A protein and the small-molecule ligand that binds it are described below.
Small molecule (SMILES): CC(=O)N[C@H]1[C@H](O[C@H]2[C@H](O)[C@@H](NC(C)=O)CO[C@@H]2CO)O[C@H](CO)[C@@H](O)[C@@H]1O

Binding-site contacts:
Ligand atom C5 contacts residue SER331 of chain 1.B at 4.5 Å.
Ligand atom O5 contacts residue ASN329 of chain 1.B at 2.4 Å (h-bond).
Ligand atom C4 contacts residue ASN329 of chain 1.B at 4.2 Å.
Ligand atom C7 contacts residue GLN332 of chain 1.B at 3.6 Å.
Ligand atom C8 contacts residue GLN332 of chain 1.B at 4.0 Å.
Ligand atom C8 contacts residue VAL351 of chain 1.B at 4.2 Å (hydrophobic).
Ligand atom C2 contacts residue ASP353 of chain 1.B at 3.7 Å.
Ligand atom O7 contacts residue ASN329 of chain 1.B at 3.7 Å.
Ligand atom C7 contacts residue ASP353 of chain 1.B at 3.7 Å.
Ligand atom C3 contacts residue ASN329 of chain 1.B at 3.8 Å.
Ligand atom C6 contacts residue GLN308 of chain 1.B at 3.8 Å.
Ligand atom C1 contacts residue ASN329 of chain 1.B at 1.4 Å.
Ligand atom N2 contacts residue ASN329 of chain 1.B at 2.9 Å (h-bond).
Ligand atom O7 contacts residue LYS327 of chain 1.B at 3.0 Å (salt-bridge).
Ligand atom O5 contacts residue ALA307 of chain 1.B at 3.6 Å.
Ligand atom O7 contacts residue GLN332 of chain 1.B at 2.8 Å (h-bond).
Ligand atom O6 contacts residue ALA307 of chain 1.B at 4.0 Å.
Ligand atom C1 contacts residue ALA307 of chain 1.B at 4.3 Å (hydrophobic).
Ligand atom C5 contacts residue ALA307 of chain 1.B at 4.2 Å (hydrophobic).
Ligand atom N2 contacts residue ASP353 of chain 1.B at 2.8 Å (salt-bridge).
Ligand atom C7 contacts residue GLN308 of chain 1.B at 4.5 Å.
Ligand atom C6 contacts residue ALA307 of chain 1.B at 3.9 Å (hydrophobic).
Ligand atom C2 contacts residue ASN329 of chain 1.B at 2.5 Å.
Ligand atom C6 contacts residue GLN332 of chain 1.B at 4.0 Å.
Ligand atom C7 contacts residue ASN329 of chain 1.B at 3.5 Å.
Ligand atom C8 contacts residue GLN308 of chain 1.B at 3.4 Å.
Ligand atom C8 contacts residue LYS327 of chain 1.B at 3.9 Å.
Ligand atom C7 contacts residue LYS327 of chain 1.B at 3.9 Å.
Ligand atom C1 contacts residue ASP353 of chain 1.B at 3.8 Å.
Ligand atom C1 contacts residue SER331 of chain 1.B at 4.2 Å.
Ligand atom C5 contacts residue ASN329 of chain 1.B at 3.6 Å.
Ligand atom O6 contacts residue GLN308 of chain 1.B at 3.7 Å.
Ligand atom C3 contacts residue ASP353 of chain 1.B at 4.0 Å.
Ligand atom O5 contacts residue THR305 of chain 1.B at 4.4 Å.
Ligand atom C8 contacts residue ASP353 of chain 1.B at 3.6 Å.

Sequence of chain 1.B:
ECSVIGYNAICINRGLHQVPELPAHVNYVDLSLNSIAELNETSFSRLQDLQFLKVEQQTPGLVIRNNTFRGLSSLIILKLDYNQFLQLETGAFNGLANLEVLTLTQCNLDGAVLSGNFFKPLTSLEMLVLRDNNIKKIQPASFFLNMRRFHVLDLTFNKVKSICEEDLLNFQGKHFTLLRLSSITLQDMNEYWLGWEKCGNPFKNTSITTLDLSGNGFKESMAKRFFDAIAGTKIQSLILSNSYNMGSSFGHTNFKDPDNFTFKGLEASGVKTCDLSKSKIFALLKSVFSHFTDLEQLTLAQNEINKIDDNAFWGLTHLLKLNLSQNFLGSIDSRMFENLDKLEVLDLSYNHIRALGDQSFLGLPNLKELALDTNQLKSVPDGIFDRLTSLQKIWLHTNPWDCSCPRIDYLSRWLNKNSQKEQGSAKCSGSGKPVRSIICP